Sequence of chain 1.A:
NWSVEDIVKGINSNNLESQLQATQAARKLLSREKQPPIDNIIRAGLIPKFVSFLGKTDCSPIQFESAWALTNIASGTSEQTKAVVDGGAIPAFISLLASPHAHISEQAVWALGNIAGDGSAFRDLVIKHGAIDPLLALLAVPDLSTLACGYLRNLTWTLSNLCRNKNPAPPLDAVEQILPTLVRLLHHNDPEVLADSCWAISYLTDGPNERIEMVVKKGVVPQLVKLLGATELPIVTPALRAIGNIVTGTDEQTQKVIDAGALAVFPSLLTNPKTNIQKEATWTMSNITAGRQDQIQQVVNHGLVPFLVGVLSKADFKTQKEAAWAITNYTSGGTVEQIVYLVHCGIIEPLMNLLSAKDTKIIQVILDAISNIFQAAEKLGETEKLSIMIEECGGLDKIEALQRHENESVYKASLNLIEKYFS

Binding-site contacts:
Ligand atom NH1 contacts residue ASN227 of chain 1.A at 2.5 Å (h-bond).
Ligand atom NE contacts residue THR154 of chain 1.A at 3.5 Å (h-bond).
Ligand atom CD contacts residue TRP230 of chain 1.A at 3.4 Å (hydrophobic).
Ligand atom NE contacts residue GLY149 of chain 1.A at 3.3 Å (h-bond).
Ligand atom O contacts residue TRP183 of chain 1.A at 3.1 Å (h-bond).
Ligand atom NH2 contacts residue GLN180 of chain 1.A at 2.4 Å (h-bond).
Ligand atom N contacts residue ASN187 of chain 1.A at 3.0 Å (h-bond).
Ligand atom O contacts residue SER104 of chain 1.A at 3.6 Å (h-bond).
Ligand atom NH2 contacts residue THR150 of chain 1.A at 2.7 Å (h-bond).
Ligand atom CB contacts residue SER148 of chain 1.A at 3.4 Å.
Ligand atom CA contacts residue SER148 of chain 1.A at 3.5 Å.
Ligand atom CZ contacts residue GLY149 of chain 1.A at 3.1 Å.
Ligand atom CD contacts residue TRP141 of chain 1.A at 3.4 Å (hydrophobic).
Ligand atom NH1 contacts residue ASP191 of chain 1.A at 2.6 Å (salt-bridge).
Ligand atom CB contacts residue ASN187 of chain 1.A at 3.3 Å.
Ligand atom NE contacts residue ALA147 of chain 1.A at 3.6 Å (h-bond).
Ligand atom O contacts residue ASN187 of chain 1.A at 3.1 Å (h-bond).
Ligand atom NH1 contacts residue TRP183 of chain 1.A at 3.5 Å.
Ligand atom CA contacts residue ARG237 of chain 1.A at 3.4 Å.
Ligand atom O contacts residue ASN234 of chain 1.A at 3.5 Å (h-bond).
Ligand atom NH2 contacts residue SER151 of chain 1.A at 3.4 Å (h-bond).
Ligand atom NH2 contacts residue GLY149 of chain 1.A at 2.4 Å (h-bond).
Ligand atom CZ contacts residue ASP191 of chain 1.A at 3.5 Å.
Ligand atom CA contacts residue ASN187 of chain 1.A at 3.3 Å.
Ligand atom NH2 contacts residue THR154 of chain 1.A at 2.4 Å (h-bond).
Ligand atom O contacts residue SER148 of chain 1.A at 3.2 Å.
Ligand atom C contacts residue ASN187 of chain 1.A at 3.6 Å.
Ligand atom O contacts residue TRP230 of chain 1.A at 3.5 Å.
Ligand atom CZ contacts residue THR154 of chain 1.A at 3.0 Å.
Ligand atom CD contacts residue GLN180 of chain 1.A at 3.5 Å.
Ligand atom O contacts residue ASN145 of chain 1.A at 2.9 Å (h-bond).
Ligand atom CB contacts residue ASN145 of chain 1.A at 3.5 Å.
Ligand atom N contacts residue ASN145 of chain 1.A at 3.1 Å (h-bond).
Ligand atom CG contacts residue TRP183 of chain 1.A at 3.1 Å (hydrophobic).
Ligand atom NH2 contacts residue TRP141 of chain 1.A at 3.5 Å.
Ligand atom N contacts residue ARG237 of chain 1.A at 3.4 Å (salt-bridge).
Ligand atom O contacts residue TRP141 of chain 1.A at 3.2 Å (h-bond).
Ligand atom CZ contacts residue GLN180 of chain 1.A at 3.3 Å.
Ligand atom NH2 contacts residue PHE137 of chain 1.A at 3.3 Å.
Ligand atom CG contacts residue ASN187 of chain 1.A at 3.4 Å.

A small-molecule ligand and the protein it binds are described below.
Small molecule (SMILES): C[C@@H](O)[C@H](NC(=O)[C@H](CCCN=C(N)N)NC(=O)[C@H](CCCN=C(N)N)NC(=O)CN)C(=O)N[C@@H](CCCN=C(N)N)C(=O)O